Sequence of chain 3.A:
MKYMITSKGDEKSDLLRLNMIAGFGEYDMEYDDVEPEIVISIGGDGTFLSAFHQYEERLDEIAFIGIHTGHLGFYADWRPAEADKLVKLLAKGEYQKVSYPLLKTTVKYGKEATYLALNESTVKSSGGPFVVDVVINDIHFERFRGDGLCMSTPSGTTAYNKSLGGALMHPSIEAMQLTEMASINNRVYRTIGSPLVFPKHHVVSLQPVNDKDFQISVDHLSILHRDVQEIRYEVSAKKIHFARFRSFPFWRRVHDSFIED

Sequence of chain 2.A:
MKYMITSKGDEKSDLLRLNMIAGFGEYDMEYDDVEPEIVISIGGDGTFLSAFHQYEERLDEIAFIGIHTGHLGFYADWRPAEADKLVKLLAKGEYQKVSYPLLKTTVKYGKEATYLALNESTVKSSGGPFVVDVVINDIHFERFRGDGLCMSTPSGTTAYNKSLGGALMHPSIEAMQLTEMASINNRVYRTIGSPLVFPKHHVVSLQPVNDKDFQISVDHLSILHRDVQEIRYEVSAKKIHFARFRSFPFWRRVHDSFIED

Binding-site contacts:
Ligand atom C17 contacts residue ASP45 of chain 2.A at 3.5 Å.
Ligand atom O50 contacts residue ASN189 of chain 3.A at 3.4 Å (h-bond).
Ligand atom O28 contacts residue GLU123 of chain 2.A at 2.5 Å (salt-bridge).
Ligand atom C48 contacts residue ASP45 of chain 2.A at 3.4 Å.
Ligand atom N37 contacts residue ILE187 of chain 3.A at 3.4 Å.
Ligand atom C41 contacts residue ALA162 of chain 2.A at 3.5 Å (hydrophobic).
Ligand atom N47 contacts residue SER158 of chain 2.A at 2.8 Å (h-bond).
Ligand atom N37 contacts residue SER166 of chain 2.A at 3.1 Å (h-bond).
Ligand atom N45 contacts residue PHE74 of chain 2.A at 3.3 Å.
Ligand atom C21 contacts residue HIS223 of chain 2.A at 3.5 Å.
Ligand atom O09 contacts residue ILE187 of chain 3.A at 3.2 Å.
Ligand atom N40 contacts residue ASN122 of chain 2.A at 3.0 Å (h-bond).
Ligand atom N39 contacts residue ALA185 of chain 3.A at 2.9 Å (h-bond).
Ligand atom N03 contacts residue HIS223 of chain 2.A at 3.5 Å (h-bond).
Ligand atom O51 contacts residue ASP45 of chain 2.A at 2.6 Å (salt-bridge).
Ligand atom C36 contacts residue SER166 of chain 2.A at 3.1 Å.
Ligand atom C38 contacts residue TYR163 of chain 2.A at 3.5 Å (hydrophobic).
Ligand atom C27 contacts residue GLU123 of chain 2.A at 3.2 Å.
Ligand atom C19 contacts residue GLY46 of chain 2.A at 3.4 Å.
Ligand atom N47 contacts residue TYR75 of chain 2.A at 3.2 Å (h-bond).
Ligand atom C36 contacts residue ILE187 of chain 3.A at 3.4 Å (hydrophobic).
Ligand atom N45 contacts residue THR161 of chain 2.A at 2.5 Å (h-bond).
Ligand atom C08 contacts residue ILE187 of chain 3.A at 3.4 Å (hydrophobic).
Ligand atom O29 contacts residue GLU123 of chain 2.A at 2.6 Å (salt-bridge).
Ligand atom O29 contacts residue TYR163 of chain 2.A at 3.2 Å (h-bond).
Ligand atom N47 contacts residue ASN122 of chain 2.A at 2.8 Å (h-bond).
Ligand atom N35 contacts residue TYR163 of chain 2.A at 3.4 Å (h-bond).
Ligand atom N43 contacts residue THR161 of chain 2.A at 3.5 Å (h-bond).
Ligand atom C26 contacts residue GLU123 of chain 2.A at 3.3 Å.
Ligand atom O28 contacts residue ASN122 of chain 2.A at 3.2 Å (h-bond).
Ligand atom C44 contacts residue PHE74 of chain 2.A at 3.4 Å (hydrophobic).
Ligand atom C46 contacts residue THR161 of chain 2.A at 3.5 Å.
Ligand atom O01 contacts residue HIS223 of chain 2.A at 3.1 Å.
Ligand atom N39 contacts residue ASP150 of chain 3.A at 2.9 Å (salt-bridge).
Ligand atom C04 contacts residue HIS223 of chain 2.A at 3.5 Å.
Ligand atom N39 contacts residue TYR163 of chain 2.A at 3.5 Å.
Ligand atom N15 contacts residue ASP45 of chain 2.A at 3.5 Å (salt-bridge).
Ligand atom O29 contacts residue ALA162 of chain 2.A at 3.2 Å.
Ligand atom C02 contacts residue HIS223 of chain 2.A at 3.2 Å.
Ligand atom C44 contacts residue THR161 of chain 2.A at 3.1 Å.

The protein below binds the small molecule below.
Small molecule (SMILES): Nc1ncnc2c1ncn2[C@@H]1O[C@H](CN2CC#Cc3nc4c(N)ncnc4n3[C@@H]3O[C@H](CNC(=O)NCCCNC(=O)C2)[C@@H](O)[C@H]3O)[C@@H](O)[C@H]1O